Sequence of chain 1.A:
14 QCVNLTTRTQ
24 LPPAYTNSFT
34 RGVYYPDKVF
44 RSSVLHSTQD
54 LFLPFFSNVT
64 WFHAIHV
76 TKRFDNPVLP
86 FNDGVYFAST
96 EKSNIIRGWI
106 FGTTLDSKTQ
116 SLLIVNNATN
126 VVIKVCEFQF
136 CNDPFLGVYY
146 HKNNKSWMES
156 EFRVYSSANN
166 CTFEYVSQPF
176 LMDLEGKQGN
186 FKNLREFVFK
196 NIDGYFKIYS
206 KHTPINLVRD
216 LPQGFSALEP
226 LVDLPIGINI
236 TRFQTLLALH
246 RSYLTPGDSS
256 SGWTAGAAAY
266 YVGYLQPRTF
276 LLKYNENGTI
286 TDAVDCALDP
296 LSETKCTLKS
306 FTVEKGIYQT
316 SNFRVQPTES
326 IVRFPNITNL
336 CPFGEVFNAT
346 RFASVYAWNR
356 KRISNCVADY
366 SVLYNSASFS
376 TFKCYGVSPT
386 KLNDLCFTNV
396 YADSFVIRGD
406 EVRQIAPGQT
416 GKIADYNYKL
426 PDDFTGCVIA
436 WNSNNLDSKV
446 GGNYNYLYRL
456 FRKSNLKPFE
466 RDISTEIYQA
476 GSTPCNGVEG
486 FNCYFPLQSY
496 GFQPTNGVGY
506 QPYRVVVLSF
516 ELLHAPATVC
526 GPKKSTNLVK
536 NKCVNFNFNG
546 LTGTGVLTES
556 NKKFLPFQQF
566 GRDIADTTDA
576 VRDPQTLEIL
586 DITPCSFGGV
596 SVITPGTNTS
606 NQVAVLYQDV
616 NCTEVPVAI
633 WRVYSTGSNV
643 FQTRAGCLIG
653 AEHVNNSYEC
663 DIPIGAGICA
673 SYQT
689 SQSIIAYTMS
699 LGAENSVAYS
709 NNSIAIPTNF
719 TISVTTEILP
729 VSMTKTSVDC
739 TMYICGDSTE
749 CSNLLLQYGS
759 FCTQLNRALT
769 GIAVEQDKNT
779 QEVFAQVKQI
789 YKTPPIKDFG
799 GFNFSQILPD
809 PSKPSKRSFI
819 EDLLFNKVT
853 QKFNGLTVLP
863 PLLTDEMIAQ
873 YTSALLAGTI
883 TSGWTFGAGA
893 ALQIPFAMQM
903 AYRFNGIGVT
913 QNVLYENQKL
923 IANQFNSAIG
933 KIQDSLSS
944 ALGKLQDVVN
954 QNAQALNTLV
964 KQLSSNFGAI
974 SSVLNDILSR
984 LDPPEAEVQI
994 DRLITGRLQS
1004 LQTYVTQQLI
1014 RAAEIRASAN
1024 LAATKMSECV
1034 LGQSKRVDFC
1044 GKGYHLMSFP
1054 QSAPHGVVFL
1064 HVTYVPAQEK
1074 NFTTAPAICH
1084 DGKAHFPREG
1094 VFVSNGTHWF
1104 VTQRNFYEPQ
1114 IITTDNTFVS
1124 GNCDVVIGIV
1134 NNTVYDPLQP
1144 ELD

The protein below binds the small molecule below.
Small molecule (SMILES): CC(=O)N[C@@H]1[C@@H](O)[C@H](O)[C@@H](CO)O[C@H]1O

Binding-site contacts:
Ligand atom C1 contacts residue ASP796 of chain 1.B at 3.8 Å.
Ligand atom C3 contacts residue ASN709 of chain 1.A at 3.8 Å.
Ligand atom C2 contacts residue ASN709 of chain 1.A at 2.5 Å.
Ligand atom C1 contacts residue ASN709 of chain 1.A at 1.4 Å.
Ligand atom C8 contacts residue GLY1131 of chain 1.A at 4.4 Å.
Ligand atom C8 contacts residue ILE1130 of chain 1.A at 4.1 Å (hydrophobic).
Ligand atom C5 contacts residue ASN709 of chain 1.A at 3.7 Å.
Ligand atom O7 contacts residue ASN709 of chain 1.A at 4.0 Å.
Ligand atom C2 contacts residue ASP796 of chain 1.B at 4.1 Å.
Ligand atom C7 contacts residue ASN709 of chain 1.A at 3.6 Å.
Ligand atom O5 contacts residue ASP796 of chain 1.B at 3.9 Å.
Ligand atom O7 contacts residue ASP796 of chain 1.B at 4.4 Å.
Ligand atom N2 contacts residue ASN709 of chain 1.A at 3.0 Å (h-bond).
Ligand atom C4 contacts residue ASN709 of chain 1.A at 4.2 Å.
Ligand atom O5 contacts residue ASN709 of chain 1.A at 2.3 Å (h-bond).

Sequence of chain 1.B:
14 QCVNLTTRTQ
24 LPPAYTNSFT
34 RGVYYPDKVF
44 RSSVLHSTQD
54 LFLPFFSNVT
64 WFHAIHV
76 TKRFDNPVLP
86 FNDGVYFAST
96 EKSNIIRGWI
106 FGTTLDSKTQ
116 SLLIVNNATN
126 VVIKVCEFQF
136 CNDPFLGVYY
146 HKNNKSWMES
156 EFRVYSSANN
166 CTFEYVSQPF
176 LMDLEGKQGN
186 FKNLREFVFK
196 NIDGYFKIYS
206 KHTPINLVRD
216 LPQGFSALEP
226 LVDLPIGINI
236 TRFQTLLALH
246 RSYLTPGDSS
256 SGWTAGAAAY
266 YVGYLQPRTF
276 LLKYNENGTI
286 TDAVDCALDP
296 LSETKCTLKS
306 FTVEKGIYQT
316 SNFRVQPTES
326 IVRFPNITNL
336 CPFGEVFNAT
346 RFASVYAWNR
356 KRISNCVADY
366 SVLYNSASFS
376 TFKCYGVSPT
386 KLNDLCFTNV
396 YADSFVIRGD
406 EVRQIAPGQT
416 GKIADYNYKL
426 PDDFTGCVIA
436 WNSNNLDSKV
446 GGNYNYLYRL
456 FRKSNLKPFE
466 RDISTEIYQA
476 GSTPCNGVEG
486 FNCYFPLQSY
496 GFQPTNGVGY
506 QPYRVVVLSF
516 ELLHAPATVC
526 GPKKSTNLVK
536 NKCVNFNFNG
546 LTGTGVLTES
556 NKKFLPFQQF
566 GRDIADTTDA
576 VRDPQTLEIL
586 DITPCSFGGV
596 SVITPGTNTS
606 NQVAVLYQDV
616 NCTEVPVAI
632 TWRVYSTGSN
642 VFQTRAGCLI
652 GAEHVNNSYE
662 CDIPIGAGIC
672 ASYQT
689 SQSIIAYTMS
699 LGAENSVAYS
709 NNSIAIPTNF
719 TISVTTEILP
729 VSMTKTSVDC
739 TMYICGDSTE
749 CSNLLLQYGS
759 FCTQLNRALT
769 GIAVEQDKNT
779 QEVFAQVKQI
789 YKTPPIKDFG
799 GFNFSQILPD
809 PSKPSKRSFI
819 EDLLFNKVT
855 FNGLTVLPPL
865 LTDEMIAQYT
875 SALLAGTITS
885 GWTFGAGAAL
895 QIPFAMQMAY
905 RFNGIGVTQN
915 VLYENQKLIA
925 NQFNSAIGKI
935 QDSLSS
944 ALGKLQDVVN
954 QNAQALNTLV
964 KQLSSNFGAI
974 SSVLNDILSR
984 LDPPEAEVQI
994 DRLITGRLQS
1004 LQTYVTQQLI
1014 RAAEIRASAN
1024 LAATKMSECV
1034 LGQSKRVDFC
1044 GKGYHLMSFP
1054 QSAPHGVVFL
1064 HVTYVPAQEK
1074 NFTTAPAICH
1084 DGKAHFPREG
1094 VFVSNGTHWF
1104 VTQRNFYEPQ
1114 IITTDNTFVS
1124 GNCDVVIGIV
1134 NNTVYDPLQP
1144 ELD